Binding-site contacts:
Ligand atom C2 contacts residue SER263 of chain 1.A at 4.3 Å.
Ligand atom C8 contacts residue LEU264 of chain 1.A at 3.3 Å (hydrophobic).
Ligand atom C1 contacts residue TYR254 of chain 1.A at 3.8 Å (hydrophobic).
Ligand atom C6 contacts residue TYR254 of chain 1.A at 4.2 Å (hydrophobic).
Ligand atom O3 contacts residue SER263 of chain 1.A at 4.1 Å.
Ligand atom C2 contacts residue GLN214 of chain 1.A at 3.9 Å.
Ligand atom C8 contacts residue PHE217 of chain 1.A at 4.0 Å (hydrophobic).
Ligand atom N2 contacts residue ASN266 of chain 1.A at 2.9 Å (h-bond).
Ligand atom C6 contacts residue PHE217 of chain 1.A at 3.7 Å (hydrophobic).
Ligand atom C1 contacts residue GLN214 of chain 1.A at 4.0 Å.
Ligand atom O5 contacts residue ASN266 of chain 1.A at 2.4 Å (h-bond).
Ligand atom O3 contacts residue ALA213 of chain 1.A at 3.6 Å.
Ligand atom N2 contacts residue PHE217 of chain 1.A at 3.7 Å.
Ligand atom C1 contacts residue ASN266 of chain 1.A at 1.5 Å.
Ligand atom O7 contacts residue ASN266 of chain 1.A at 3.2 Å (h-bond).
Ligand atom N2 contacts residue ALA213 of chain 1.A at 4.1 Å.
Ligand atom C7 contacts residue SER263 of chain 1.A at 4.1 Å.
Ligand atom C4 contacts residue ASN266 of chain 1.A at 4.3 Å.
Ligand atom O6 contacts residue PHE217 of chain 1.A at 3.2 Å.
Ligand atom C5 contacts residue ASN266 of chain 1.A at 3.8 Å.
Ligand atom C7 contacts residue ASN266 of chain 1.A at 3.2 Å.
Ligand atom C6 contacts residue THR212 of chain 1.A at 3.9 Å.
Ligand atom C5 contacts residue TYR254 of chain 1.A at 3.9 Å (hydrophobic).
Ligand atom O4 contacts residue GLN214 of chain 1.A at 3.8 Å.
Ligand atom C8 contacts residue TYR265 of chain 1.A at 3.6 Å (hydrophobic).
Ligand atom O6 contacts residue TYR254 of chain 1.A at 2.9 Å (h-bond).
Ligand atom C3 contacts residue PHE217 of chain 1.A at 4.2 Å (hydrophobic).
Ligand atom C8 contacts residue ALA213 of chain 1.A at 3.9 Å (hydrophobic).
Ligand atom C3 contacts residue GLN214 of chain 1.A at 3.9 Å.
Ligand atom C3 contacts residue SER263 of chain 1.A at 3.9 Å.
Ligand atom C3 contacts residue ASN266 of chain 1.A at 3.9 Å.
Ligand atom C7 contacts residue ALA213 of chain 1.A at 4.0 Å (hydrophobic).
Ligand atom C8 contacts residue SER263 of chain 1.A at 3.9 Å.
Ligand atom C2 contacts residue ASN266 of chain 1.A at 2.5 Å.
Ligand atom O5 contacts residue TYR254 of chain 1.A at 3.8 Å.
Ligand atom N2 contacts residue SER263 of chain 1.A at 3.4 Å.
Ligand atom O3 contacts residue GLN214 of chain 1.A at 3.0 Å (h-bond).
Ligand atom O3 contacts residue PHE217 of chain 1.A at 4.1 Å.
Ligand atom O6 contacts residue GLN214 of chain 1.A at 3.7 Å.
Ligand atom O6 contacts residue THR212 of chain 1.A at 3.9 Å.

Sequence of chain 1.A:
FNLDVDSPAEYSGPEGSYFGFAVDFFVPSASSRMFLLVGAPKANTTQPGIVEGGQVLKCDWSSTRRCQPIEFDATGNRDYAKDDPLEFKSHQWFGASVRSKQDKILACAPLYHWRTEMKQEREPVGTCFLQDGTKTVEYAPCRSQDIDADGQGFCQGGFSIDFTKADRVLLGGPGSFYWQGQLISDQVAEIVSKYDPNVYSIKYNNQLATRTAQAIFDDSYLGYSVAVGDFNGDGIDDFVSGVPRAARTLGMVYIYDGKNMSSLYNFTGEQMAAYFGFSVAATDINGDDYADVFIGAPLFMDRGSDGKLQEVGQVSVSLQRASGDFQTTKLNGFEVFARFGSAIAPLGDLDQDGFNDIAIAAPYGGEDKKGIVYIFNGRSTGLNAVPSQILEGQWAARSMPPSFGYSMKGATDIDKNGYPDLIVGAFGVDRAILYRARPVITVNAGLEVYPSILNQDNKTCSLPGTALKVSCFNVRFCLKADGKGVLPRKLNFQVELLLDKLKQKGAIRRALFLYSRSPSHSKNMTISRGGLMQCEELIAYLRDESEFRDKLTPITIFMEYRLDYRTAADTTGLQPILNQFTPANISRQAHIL

A protein and the small-molecule ligand that binds it are described below.
Small molecule (SMILES): CC(=O)N[C@H]1[C@H](O[C@H]2[C@H](O)[C@@H](NC(C)=O)CO[C@@H]2CO)O[C@H](CO)[C@@H](O[C@@H]2O[C@H](CO[C@H]3O[C@H](CO)[C@@H](O)[C@H](O)[C@@H]3O)[C@@H](O)[C@H](O[C@H]3O[C@H](CO)[C@@H](O)[C@H](O)[C@@H]3O[C@H]3O[C@H](CO)[C@@H](O)[C@H](O)[C@@H]3O)[C@@H]2O)[C@@H]1O